Sequence of chain 1.Q:
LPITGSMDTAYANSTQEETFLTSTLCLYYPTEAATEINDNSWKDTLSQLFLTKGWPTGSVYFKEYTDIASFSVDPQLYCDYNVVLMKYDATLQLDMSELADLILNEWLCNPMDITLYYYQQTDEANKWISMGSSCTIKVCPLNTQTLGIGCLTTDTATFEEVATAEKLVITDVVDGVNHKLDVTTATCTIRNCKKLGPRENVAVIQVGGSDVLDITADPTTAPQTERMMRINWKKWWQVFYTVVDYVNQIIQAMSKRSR

Binding-site contacts:
Ligand atom C7 contacts residue ASN69 of chain 1.Q at 3.4 Å.
Ligand atom O7 contacts residue ASN69 of chain 1.Q at 4.4 Å.
Ligand atom O5 contacts residue ASN69 of chain 1.Q at 2.2 Å (h-bond).
Ligand atom C3 contacts residue ASN69 of chain 1.Q at 3.9 Å.
Ligand atom C2 contacts residue ASN69 of chain 1.Q at 2.5 Å.
Ligand atom N2 contacts residue ASN69 of chain 1.Q at 2.5 Å (h-bond).
Ligand atom C8 contacts residue ASN69 of chain 1.Q at 3.7 Å.
Ligand atom C5 contacts residue ASN69 of chain 1.Q at 3.6 Å.
Ligand atom C1 contacts residue ASN69 of chain 1.Q at 1.4 Å.
Ligand atom C4 contacts residue ASN69 of chain 1.Q at 4.2 Å.

This protein binds this small molecule.
Small molecule (SMILES): CC(=O)N[C@@H]1[C@@H](O)[C@H](O)[C@@H](CO)O[C@H]1O